A protein and the small-molecule ligand that binds it are described below.
Small molecule (SMILES): c1ccc(-c2nnc(N3CCN(c4ncccn4)CC3)cc2-c2ccncc2)cc1

Binding-site contacts:
Ligand atom C22 contacts residue THR67 of chain 1.A at 3.1 Å.
Ligand atom C26 contacts residue GLU45 of chain 1.A at 4.2 Å.
Ligand atom C23 contacts residue THR67 of chain 1.A at 4.4 Å.
Ligand atom C19 contacts residue THR67 of chain 1.A at 4.4 Å.
Ligand atom N10 contacts residue GLU45 of chain 1.A at 3.9 Å.
Ligand atom C27 contacts residue THR67 of chain 1.A at 3.4 Å.
Ligand atom N28 contacts residue THR67 of chain 1.A at 3.5 Å.
Ligand atom C26 contacts residue THR67 of chain 1.A at 4.1 Å.
Ligand atom C22 contacts residue LYS68 of chain 1.A at 4.4 Å.
Ligand atom N17 contacts residue GLU45 of chain 1.A at 3.4 Å.
Ligand atom C22 contacts residue ARG46 of chain 1.A at 3.5 Å.
Ligand atom C23 contacts residue ARG46 of chain 1.A at 4.3 Å.
Ligand atom C23 contacts residue LYS68 of chain 1.A at 4.5 Å.
Ligand atom C16 contacts residue GLU45 of chain 1.A at 3.8 Å.
Ligand atom C21 contacts residue THR67 of chain 1.A at 3.2 Å.
Ligand atom C8 contacts residue GLU45 of chain 1.A at 4.5 Å.
Ligand atom C30 contacts residue THR67 of chain 1.A at 4.3 Å.
Ligand atom C12 contacts residue GLU45 of chain 1.A at 4.0 Å.
Ligand atom C15 contacts residue GLU45 of chain 1.A at 4.1 Å.
Ligand atom C26 contacts residue GLN48 of chain 1.A at 4.1 Å.
Ligand atom C11 contacts residue GLU45 of chain 1.A at 3.6 Å.
Ligand atom C21 contacts residue ARG46 of chain 1.A at 3.5 Å.
Ligand atom N17 contacts residue THR30 of chain 1.A at 3.9 Å.
Ligand atom N18 contacts residue GLU45 of chain 1.A at 3.4 Å.
Ligand atom N18 contacts residue THR30 of chain 1.A at 3.6 Å.
Ligand atom C20 contacts residue ARG46 of chain 1.A at 4.5 Å.
Ligand atom C20 contacts residue GLU45 of chain 1.A at 4.5 Å.
Ligand atom C21 contacts residue GLU45 of chain 1.A at 4.2 Å.
Ligand atom C29 contacts residue THR67 of chain 1.A at 4.0 Å.
Ligand atom C14 contacts residue GLU45 of chain 1.A at 4.1 Å.
Ligand atom C9 contacts residue THR30 of chain 1.A at 4.3 Å.
Ligand atom C13 contacts residue GLU45 of chain 1.A at 3.7 Å.
Ligand atom C9 contacts residue GLU45 of chain 1.A at 3.7 Å.
Ligand atom C27 contacts residue GLN48 of chain 1.A at 4.3 Å.

Sequence of chain 1.A:
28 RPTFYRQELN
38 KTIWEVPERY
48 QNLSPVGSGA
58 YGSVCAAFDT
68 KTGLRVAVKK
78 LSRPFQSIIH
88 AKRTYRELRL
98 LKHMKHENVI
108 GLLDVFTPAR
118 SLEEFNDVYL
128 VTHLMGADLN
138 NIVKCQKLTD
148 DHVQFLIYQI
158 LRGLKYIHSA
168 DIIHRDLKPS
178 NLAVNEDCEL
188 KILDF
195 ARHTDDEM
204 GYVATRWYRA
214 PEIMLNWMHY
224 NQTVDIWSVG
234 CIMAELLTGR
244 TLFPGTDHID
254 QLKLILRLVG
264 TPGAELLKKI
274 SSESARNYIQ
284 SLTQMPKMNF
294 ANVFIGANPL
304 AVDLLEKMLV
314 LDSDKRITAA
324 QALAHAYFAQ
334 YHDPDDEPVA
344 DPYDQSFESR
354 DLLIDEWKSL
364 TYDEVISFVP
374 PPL